This small molecule binds to this protein.
Small molecule (SMILES): O=C(O)CC[C@H](NC(=O)[C@@H]1CCCN1C(=O)CNC(=O)[C@@H]1CCCN1)C(=O)NCC(=O)N1CCC[C@H]1C(=O)N1CCC[C@H]1C(=O)NCC(=O)O

Sequence of chain 1.A:
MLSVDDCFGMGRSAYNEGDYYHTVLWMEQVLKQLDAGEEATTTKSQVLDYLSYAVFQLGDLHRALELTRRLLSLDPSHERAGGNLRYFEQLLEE

Binding-site contacts:
Ligand atom CG contacts residue TYR57 of chain 1.A at 3.7 Å (hydrophobic).
Ligand atom O contacts residue TYR22 of chain 1.A at 2.8 Å (h-bond).
Ligand atom C contacts residue TYR22 of chain 1.A at 3.4 Å (hydrophobic).
Ligand atom O contacts residue TYR60 of chain 1.A at 3.8 Å.
Ligand atom CA contacts residue ASN91 of chain 1.A at 3.1 Å.
Ligand atom CD contacts residue ARG87 of chain 1.A at 3.7 Å.
Ligand atom O contacts residue ASN91 of chain 1.A at 2.9 Å (h-bond).
Ligand atom CG contacts residue PHE63 of chain 1.A at 3.3 Å (hydrophobic).
Ligand atom CD contacts residue PHE63 of chain 1.A at 3.8 Å (hydrophobic).
Ligand atom C contacts residue ARG87 of chain 1.A at 3.3 Å.
Ligand atom CA contacts residue TYR94 of chain 1.A at 3.6 Å (hydrophobic).
Ligand atom C contacts residue TYR22 of chain 1.A at 3.7 Å (hydrophobic).
Ligand atom C contacts residue ASN23 of chain 1.A at 3.5 Å.
Ligand atom CA contacts residue ARG87 of chain 1.A at 3.7 Å.
Ligand atom N contacts residue TYR94 of chain 1.A at 3.7 Å.
Ligand atom O contacts residue ARG19 of chain 1.A at 3.5 Å.
Ligand atom O contacts residue ARG87 of chain 1.A at 3.1 Å (salt-bridge).
Ligand atom N contacts residue TYR60 of chain 1.A at 3.5 Å.
Ligand atom N contacts residue ARG87 of chain 1.A at 3.5 Å (salt-bridge).
Ligand atom CD contacts residue TYR22 of chain 1.A at 3.2 Å (hydrophobic).
Ligand atom CA contacts residue ASN91 of chain 1.A at 3.8 Å.
Ligand atom C contacts residue ASN91 of chain 1.A at 3.4 Å.
Ligand atom N contacts residue ASN91 of chain 1.A at 2.7 Å (h-bond).
Ligand atom CA contacts residue ARG87 of chain 1.A at 3.7 Å.
Ligand atom CD contacts residue TYR94 of chain 1.A at 3.6 Å (hydrophobic).
Ligand atom O contacts residue ASN23 of chain 1.A at 3.3 Å (h-bond).
Ligand atom N contacts residue TYR22 of chain 1.A at 3.2 Å (h-bond).
Ligand atom OXT contacts residue TYR57 of chain 1.A at 2.3 Å (h-bond).
Ligand atom CG contacts residue ASP56 of chain 1.A at 3.6 Å.
Ligand atom O contacts residue ARG87 of chain 1.A at 3.5 Å (salt-bridge).
Ligand atom CA contacts residue TYR22 of chain 1.A at 3.5 Å (hydrophobic).
Ligand atom C contacts residue ASN91 of chain 1.A at 3.8 Å.
Ligand atom CA contacts residue ASN23 of chain 1.A at 3.5 Å.
Ligand atom CB contacts residue TYR57 of chain 1.A at 3.8 Å (hydrophobic).
Ligand atom CA contacts residue TYR60 of chain 1.A at 3.7 Å (hydrophobic).
Ligand atom CD contacts residue ASP56 of chain 1.A at 3.6 Å.
Ligand atom C contacts residue TYR57 of chain 1.A at 3.1 Å (hydrophobic).
Ligand atom CG contacts residue ARG87 of chain 1.A at 3.8 Å.
Ligand atom CB contacts residue ASN91 of chain 1.A at 3.6 Å.
Ligand atom O contacts residue TYR57 of chain 1.A at 3.1 Å (h-bond).